A protein and the small-molecule ligand that binds it are described below.
Small molecule (SMILES): CC(=O)N[C@@H]1[C@@H](O)[C@H](O)[C@@H](CO)O[C@H]1O

Sequence of chain 1.G:
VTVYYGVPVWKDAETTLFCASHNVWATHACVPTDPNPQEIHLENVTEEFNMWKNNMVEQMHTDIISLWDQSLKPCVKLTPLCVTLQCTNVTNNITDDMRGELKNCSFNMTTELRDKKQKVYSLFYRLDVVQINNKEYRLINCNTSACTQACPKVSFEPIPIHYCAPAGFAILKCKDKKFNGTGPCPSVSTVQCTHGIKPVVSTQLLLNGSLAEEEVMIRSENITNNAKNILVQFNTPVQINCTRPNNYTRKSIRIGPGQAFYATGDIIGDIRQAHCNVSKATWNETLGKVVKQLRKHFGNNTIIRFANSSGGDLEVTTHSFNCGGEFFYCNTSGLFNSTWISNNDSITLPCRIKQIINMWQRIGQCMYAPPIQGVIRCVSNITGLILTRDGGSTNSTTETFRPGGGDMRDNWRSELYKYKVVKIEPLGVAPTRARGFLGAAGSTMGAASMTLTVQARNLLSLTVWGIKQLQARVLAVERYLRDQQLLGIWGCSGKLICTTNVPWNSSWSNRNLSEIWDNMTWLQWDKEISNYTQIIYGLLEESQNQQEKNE

Binding-site contacts:
Ligand atom C8 contacts residue ASN295 of chain 1.G at 4.5 Å.
Ligand atom C1 contacts residue ASN295 of chain 1.G at 1.4 Å.
Ligand atom C1 contacts residue ILE316 of chain 1.G at 3.9 Å (hydrophobic).
Ligand atom C3 contacts residue ASN295 of chain 1.G at 3.7 Å.
Ligand atom N2 contacts residue ASN295 of chain 1.G at 2.8 Å (h-bond).
Ligand atom O5 contacts residue ASN295 of chain 1.G at 2.4 Å (h-bond).
Ligand atom O5 contacts residue ILE316 of chain 1.G at 3.3 Å.
Ligand atom O7 contacts residue ASN295 of chain 1.G at 3.3 Å (h-bond).
Ligand atom C2 contacts residue ASN295 of chain 1.G at 2.4 Å.
Ligand atom C6 contacts residue ILE316 of chain 1.G at 4.1 Å (hydrophobic).
Ligand atom C5 contacts residue ILE316 of chain 1.G at 4.0 Å (hydrophobic).
Ligand atom C8 contacts residue GLY433 of chain 1.G at 4.3 Å.
Ligand atom O7 contacts residue VAL434 of chain 1.G at 4.2 Å.
Ligand atom C7 contacts residue ASN295 of chain 1.G at 3.3 Å.
Ligand atom C4 contacts residue ASN295 of chain 1.G at 4.2 Å.
Ligand atom C8 contacts residue VAL434 of chain 1.G at 3.5 Å (hydrophobic).
Ligand atom C7 contacts residue VAL434 of chain 1.G at 4.1 Å (hydrophobic).
Ligand atom C5 contacts residue ASN295 of chain 1.G at 3.7 Å.